A small-molecule ligand and the protein it binds are described below.
Small molecule (SMILES): O=c1[nH]cnc2c1ncn2[C@@H]1O[C@H](COP(=O)(O)O)[C@@H](O)[C@H]1O

Binding-site contacts:
Ligand atom O2P contacts residue SER182 of chain 2.A at 2.3 Å (h-bond).
Ligand atom N7 contacts residue ILE183 of chain 2.A at 3.7 Å.
Ligand atom O6 contacts residue MET267 of chain 2.A at 3.0 Å.
Ligand atom O3P contacts residue GLY218 of chain 2.A at 3.8 Å.
Ligand atom P contacts residue SER241 of chain 2.A at 3.9 Å.
Ligand atom P contacts residue SER182 of chain 2.A at 3.5 Å.
Ligand atom O3' contacts residue MET238 of chain 2.A at 3.6 Å.
Ligand atom O2P contacts residue SER241 of chain 2.A at 2.8 Å (h-bond).
Ligand atom O1P contacts residue GLY240 of chain 2.A at 2.8 Å (h-bond).
Ligand atom O1P contacts residue SER241 of chain 2.A at 3.6 Å.
Ligand atom O3P contacts residue GLY219 of chain 2.A at 3.0 Å (h-bond).
Ligand atom C2' contacts residue ASP217 of chain 2.A at 3.5 Å.
Ligand atom C6 contacts residue MET267 of chain 2.A at 3.9 Å (hydrophobic).
Ligand atom C5' contacts residue TYR264 of chain 2.A at 3.2 Å (hydrophobic).
Ligand atom O2' contacts residue ASP217 of chain 2.A at 2.1 Å (salt-bridge).
Ligand atom O1P contacts residue VAL239 of chain 2.A at 3.7 Å.
Ligand atom O4' contacts residue GLY181 of chain 2.A at 3.7 Å.
Ligand atom O5' contacts residue SER182 of chain 2.A at 3.5 Å (h-bond).
Ligand atom C3' contacts residue ASP217 of chain 2.A at 3.5 Å.
Ligand atom P contacts residue TYR264 of chain 2.A at 3.4 Å.
Ligand atom C3' contacts residue MET54 of chain 2.A at 3.9 Å (hydrophobic).
Ligand atom C8 contacts residue ILE183 of chain 2.A at 3.3 Å (hydrophobic).
Ligand atom O3P contacts residue SER182 of chain 2.A at 3.0 Å (h-bond).
Ligand atom N7 contacts residue MET54 of chain 2.A at 3.7 Å.
Ligand atom O2' contacts residue ASN156 of chain 2.A at 3.9 Å.
Ligand atom N7 contacts residue MET267 of chain 2.A at 3.3 Å (h-bond).
Ligand atom O3P contacts residue GLY181 of chain 2.A at 3.7 Å.
Ligand atom N1 contacts residue GLU294 of chain 2.A at 2.6 Å (salt-bridge).
Ligand atom O5' contacts residue GLY181 of chain 2.A at 3.3 Å.
Ligand atom O3' contacts residue ASP217 of chain 2.A at 2.5 Å (salt-bridge).
Ligand atom C4' contacts residue ASP217 of chain 2.A at 3.8 Å.
Ligand atom O3' contacts residue ALA52 of chain 2.A at 3.3 Å.
Ligand atom O2P contacts residue TYR264 of chain 2.A at 2.5 Å (h-bond).
Ligand atom O5' contacts residue TYR264 of chain 2.A at 3.3 Å (h-bond).
Ligand atom C2 contacts residue GLU294 of chain 2.A at 3.6 Å.
Ligand atom C8 contacts residue MET54 of chain 2.A at 3.4 Å (hydrophobic).
Ligand atom C6 contacts residue GLU294 of chain 2.A at 3.2 Å.
Ligand atom N7 contacts residue GLY266 of chain 2.A at 3.9 Å.
Ligand atom O6 contacts residue GLU294 of chain 2.A at 2.9 Å (salt-bridge).
Ligand atom P contacts residue GLY240 of chain 2.A at 4.0 Å.

Sequence of chain 2.A:
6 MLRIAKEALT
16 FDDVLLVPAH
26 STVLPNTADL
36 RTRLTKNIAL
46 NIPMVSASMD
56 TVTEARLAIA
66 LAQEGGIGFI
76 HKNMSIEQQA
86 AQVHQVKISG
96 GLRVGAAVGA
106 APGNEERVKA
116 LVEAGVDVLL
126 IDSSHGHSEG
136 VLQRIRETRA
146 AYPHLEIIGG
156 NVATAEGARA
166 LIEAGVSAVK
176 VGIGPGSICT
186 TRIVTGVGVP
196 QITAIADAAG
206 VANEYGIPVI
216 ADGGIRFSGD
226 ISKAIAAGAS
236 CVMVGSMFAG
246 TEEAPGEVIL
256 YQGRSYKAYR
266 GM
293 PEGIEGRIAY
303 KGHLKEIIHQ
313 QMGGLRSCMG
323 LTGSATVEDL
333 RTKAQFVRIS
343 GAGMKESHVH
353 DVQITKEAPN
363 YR